The protein below binds the small molecule below.
Small molecule (SMILES): CC[C@H](C)[C@H](NC(=O)[C@H](CO)NC(=O)[C@H](CCCN=C(N)N)NC(=O)[C@@H](NC(=O)[C@@H]1CCCN1C(=O)[C@@H]1CCCN1C(=O)[C@H](C)N)C(C)C)C(=O)N[C@H](C=O)Cc1ccc(O)cc1

Sequence of chain 5.Y:
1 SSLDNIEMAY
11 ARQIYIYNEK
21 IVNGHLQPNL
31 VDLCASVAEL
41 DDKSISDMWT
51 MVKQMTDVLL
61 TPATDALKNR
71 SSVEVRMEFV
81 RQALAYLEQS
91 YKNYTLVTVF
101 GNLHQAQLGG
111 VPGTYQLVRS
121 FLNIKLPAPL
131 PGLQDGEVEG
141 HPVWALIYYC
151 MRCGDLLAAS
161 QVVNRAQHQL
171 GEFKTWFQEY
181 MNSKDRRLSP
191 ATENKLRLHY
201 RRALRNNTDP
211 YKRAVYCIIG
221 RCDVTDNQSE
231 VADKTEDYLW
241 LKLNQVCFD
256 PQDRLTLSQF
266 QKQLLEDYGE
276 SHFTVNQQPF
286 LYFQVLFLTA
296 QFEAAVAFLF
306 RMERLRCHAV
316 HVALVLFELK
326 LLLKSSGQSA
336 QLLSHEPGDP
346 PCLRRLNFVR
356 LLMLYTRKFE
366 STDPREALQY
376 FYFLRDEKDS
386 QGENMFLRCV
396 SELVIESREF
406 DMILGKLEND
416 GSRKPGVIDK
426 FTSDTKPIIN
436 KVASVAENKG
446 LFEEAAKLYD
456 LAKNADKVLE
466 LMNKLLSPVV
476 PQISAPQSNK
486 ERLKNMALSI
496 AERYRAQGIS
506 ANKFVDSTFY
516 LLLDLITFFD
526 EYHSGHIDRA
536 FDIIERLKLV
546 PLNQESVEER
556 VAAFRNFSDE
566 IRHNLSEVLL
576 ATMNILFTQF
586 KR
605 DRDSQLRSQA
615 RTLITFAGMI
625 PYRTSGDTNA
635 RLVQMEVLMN

Binding-site contacts:
Ligand atom C contacts residue ASN281 of chain 5.Y at 3.8 Å.
Ligand atom CD1 contacts residue TYR94 of chain 5.Y at 3.5 Å (hydrophobic).
Ligand atom O contacts residue LEU286 of chain 5.Y at 3.2 Å.
Ligand atom CD contacts residue TYR273 of chain 5.Y at 3.3 Å (hydrophobic).
Ligand atom CB contacts residue ASP233 of chain 5.Y at 3.0 Å.
Ligand atom C contacts residue ASN227 of chain 5.Y at 3.5 Å.
Ligand atom O contacts residue HIS277 of chain 5.Y at 3.4 Å.
Ligand atom C contacts residue THR235 of chain 5.Y at 3.6 Å.
Ligand atom CG contacts residue TYR273 of chain 5.Y at 3.6 Å (hydrophobic).
Ligand atom CG contacts residue HIS277 of chain 5.Y at 3.8 Å.
Ligand atom O contacts residue THR235 of chain 5.Y at 3.0 Å (h-bond).
Ligand atom CB contacts residue HIS277 of chain 5.Y at 3.7 Å.
Ligand atom CG1 contacts residue VAL280 of chain 5.Y at 4.0 Å (hydrophobic).
Ligand atom CD1 contacts residue TYR91 of chain 5.Y at 3.9 Å (hydrophobic).
Ligand atom O contacts residue ASN227 of chain 5.Y at 3.6 Å.
Ligand atom O contacts residue LYS234 of chain 5.Y at 3.6 Å.
Ligand atom CG2 contacts residue ASN281 of chain 5.Y at 3.6 Å.
Ligand atom CA contacts residue THR235 of chain 5.Y at 3.6 Å.
Ligand atom CG2 contacts residue PHE278 of chain 5.Y at 3.7 Å (hydrophobic).
Ligand atom O contacts residue TYR94 of chain 5.Y at 2.9 Å.
Ligand atom O contacts residue THR235 of chain 5.Y at 3.1 Å (h-bond).
Ligand atom N contacts residue THR235 of chain 5.Y at 3.5 Å (h-bond).
Ligand atom CG contacts residue LYS234 of chain 5.Y at 3.3 Å.
Ligand atom C contacts residue THR235 of chain 5.Y at 3.6 Å.
Ligand atom N contacts residue TYR273 of chain 5.Y at 3.9 Å.
Ligand atom N contacts residue ASN227 of chain 5.Y at 3.0 Å (h-bond).
Ligand atom CG2 contacts residue GLU236 of chain 5.Y at 3.3 Å.
Ligand atom CG2 contacts residue LEU286 of chain 5.Y at 3.7 Å (hydrophobic).
Ligand atom CB contacts residue TYR238 of chain 5.Y at 3.6 Å (hydrophobic).
Ligand atom C contacts residue THR235 of chain 5.Y at 3.6 Å.
Ligand atom CA contacts residue ASN227 of chain 5.Y at 3.7 Å.
Ligand atom CG1 contacts residue TYR94 of chain 5.Y at 3.8 Å (hydrophobic).
Ligand atom O contacts residue ASN281 of chain 5.Y at 2.6 Å (h-bond).
Ligand atom CD contacts residue HIS277 of chain 5.Y at 3.9 Å.
Ligand atom C contacts residue TYR94 of chain 5.Y at 4.0 Å (hydrophobic).
Ligand atom C contacts residue LEU286 of chain 5.Y at 3.8 Å (hydrophobic).
Ligand atom N contacts residue THR235 of chain 5.Y at 3.9 Å.
Ligand atom CG contacts residue ASP233 of chain 5.Y at 3.0 Å.
Ligand atom CG2 contacts residue HIS277 of chain 5.Y at 3.3 Å.
Ligand atom CB contacts residue LEU286 of chain 5.Y at 3.9 Å (hydrophobic).